Sequence of chain 1.A:
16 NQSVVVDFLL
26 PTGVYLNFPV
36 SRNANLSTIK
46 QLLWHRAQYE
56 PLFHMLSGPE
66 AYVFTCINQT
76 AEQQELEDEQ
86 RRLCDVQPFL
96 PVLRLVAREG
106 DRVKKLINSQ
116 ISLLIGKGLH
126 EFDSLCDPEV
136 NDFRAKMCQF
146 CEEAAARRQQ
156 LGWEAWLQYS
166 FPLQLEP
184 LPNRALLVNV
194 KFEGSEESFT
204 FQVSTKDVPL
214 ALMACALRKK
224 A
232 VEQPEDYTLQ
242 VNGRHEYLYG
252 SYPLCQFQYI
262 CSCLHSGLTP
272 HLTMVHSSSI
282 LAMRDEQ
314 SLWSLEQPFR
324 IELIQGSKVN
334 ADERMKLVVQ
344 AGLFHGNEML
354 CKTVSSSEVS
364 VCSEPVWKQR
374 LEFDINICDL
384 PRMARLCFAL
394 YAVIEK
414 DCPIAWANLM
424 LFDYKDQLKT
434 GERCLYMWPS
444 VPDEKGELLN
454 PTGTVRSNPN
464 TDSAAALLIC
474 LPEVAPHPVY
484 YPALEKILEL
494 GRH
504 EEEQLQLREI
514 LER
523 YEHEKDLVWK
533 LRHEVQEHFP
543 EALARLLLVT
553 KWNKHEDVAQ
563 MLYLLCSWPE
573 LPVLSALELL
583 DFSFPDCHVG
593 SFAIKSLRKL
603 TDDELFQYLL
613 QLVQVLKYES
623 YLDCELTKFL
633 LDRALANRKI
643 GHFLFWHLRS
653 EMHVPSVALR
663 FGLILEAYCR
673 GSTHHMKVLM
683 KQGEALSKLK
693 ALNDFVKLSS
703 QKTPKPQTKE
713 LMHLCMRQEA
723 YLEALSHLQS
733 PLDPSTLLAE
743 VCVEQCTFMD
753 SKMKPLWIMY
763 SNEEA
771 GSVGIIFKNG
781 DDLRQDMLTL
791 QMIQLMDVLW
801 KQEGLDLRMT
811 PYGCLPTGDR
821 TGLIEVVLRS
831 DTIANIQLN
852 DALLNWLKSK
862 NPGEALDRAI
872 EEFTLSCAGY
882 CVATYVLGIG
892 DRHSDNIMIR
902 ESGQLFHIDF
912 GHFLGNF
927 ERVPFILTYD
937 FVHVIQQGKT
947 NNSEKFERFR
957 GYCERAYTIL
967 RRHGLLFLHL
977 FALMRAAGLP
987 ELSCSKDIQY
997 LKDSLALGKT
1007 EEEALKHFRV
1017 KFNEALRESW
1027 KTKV

The small molecule below binds the protein below.
Small molecule (SMILES): CC(C)n1ncnc1-c1cn2c(n1)-c1ccc(O[C@@H](C)C(N)=O)cc1OCC2

Binding-site contacts:
Ligand atom N23 contacts residue ASP910 of chain 1.A at 3.6 Å (salt-bridge).
Ligand atom N25 contacts residue ASP910 of chain 1.A at 4.0 Å.
Ligand atom C6 contacts residue SER830 of chain 1.A at 3.7 Å.
Ligand atom C15 contacts residue TYR812 of chain 1.A at 3.7 Å (hydrophobic).
Ligand atom N14 contacts residue ILE909 of chain 1.A at 3.8 Å.
Ligand atom C29 contacts residue PRO757 of chain 1.A at 3.7 Å (hydrophobic).
Ligand atom C8 contacts residue MET899 of chain 1.A at 3.9 Å (hydrophobic).
Ligand atom N1 contacts residue MET899 of chain 1.A at 3.8 Å.
Ligand atom C9 contacts residue SER830 of chain 1.A at 3.8 Å.
Ligand atom C21 contacts residue TRP759 of chain 1.A at 3.6 Å (hydrophobic).
Ligand atom C13 contacts residue TYR812 of chain 1.A at 3.9 Å (hydrophobic).
Ligand atom O7 contacts residue SER830 of chain 1.A at 3.8 Å.
Ligand atom C13 contacts residue GLU825 of chain 1.A at 3.6 Å.
Ligand atom C9 contacts residue VAL827 of chain 1.A at 3.6 Å (hydrophobic).
Ligand atom C18 contacts residue ILE776 of chain 1.A at 4.0 Å (hydrophobic).
Ligand atom N1 contacts residue SER830 of chain 1.A at 3.5 Å (h-bond).
Ligand atom C12 contacts residue MET899 of chain 1.A at 3.9 Å (hydrophobic).
Ligand atom C12 contacts residue PHE907 of chain 1.A at 3.5 Å (hydrophobic).
Ligand atom N1 contacts residue ASP831 of chain 1.A at 3.2 Å (salt-bridge).
Ligand atom C8 contacts residue TRP759 of chain 1.A at 3.5 Å (hydrophobic).
Ligand atom C13 contacts residue ILE909 of chain 1.A at 4.0 Å (hydrophobic).
Ligand atom C10 contacts residue MET899 of chain 1.A at 4.0 Å (hydrophobic).
Ligand atom N23 contacts residue ILE824 of chain 1.A at 3.7 Å.
Ligand atom C9 contacts residue MET899 of chain 1.A at 4.0 Å (hydrophobic).
Ligand atom C15 contacts residue ILE909 of chain 1.A at 3.8 Å (hydrophobic).
Ligand atom C24 contacts residue ASP910 of chain 1.A at 3.6 Å.
Ligand atom C15 contacts residue ILE824 of chain 1.A at 3.6 Å (hydrophobic).
Ligand atom C12 contacts residue VAL827 of chain 1.A at 3.8 Å (hydrophobic).
Ligand atom C24 contacts residue ILE824 of chain 1.A at 3.9 Å (hydrophobic).
Ligand atom C28 contacts residue MET751 of chain 1.A at 3.8 Å (hydrophobic).
Ligand atom C27 contacts residue MET751 of chain 1.A at 3.8 Å (hydrophobic).
Ligand atom C4 contacts residue TRP759 of chain 1.A at 3.5 Å (hydrophobic).
Ligand atom N25 contacts residue LYS778 of chain 1.A at 3.6 Å.
Ligand atom O11 contacts residue VAL827 of chain 1.A at 3.2 Å (h-bond).
Ligand atom N17 contacts residue ILE776 of chain 1.A at 3.9 Å.
Ligand atom N17 contacts residue ILE909 of chain 1.A at 4.0 Å.
Ligand atom C22 contacts residue ILE824 of chain 1.A at 3.8 Å (hydrophobic).
Ligand atom C20 contacts residue MET751 of chain 1.A at 3.9 Å (hydrophobic).
Ligand atom N26 contacts residue ILE824 of chain 1.A at 4.0 Å.
Ligand atom O7 contacts residue TRP759 of chain 1.A at 3.4 Å.